A small-molecule ligand and the protein it binds are described below.
Small molecule (SMILES): CC(=O)N[C@@H]1[C@@H](O)[C@H](O)[C@@H](CO)O[C@H]1O

Sequence of chain 1.A:
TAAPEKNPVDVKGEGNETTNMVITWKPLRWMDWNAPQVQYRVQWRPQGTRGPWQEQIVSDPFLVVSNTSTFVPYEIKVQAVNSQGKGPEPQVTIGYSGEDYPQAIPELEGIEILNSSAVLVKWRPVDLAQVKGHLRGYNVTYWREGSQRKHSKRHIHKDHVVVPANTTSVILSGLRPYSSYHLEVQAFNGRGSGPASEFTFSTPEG

Binding-site contacts:
Ligand atom O6 contacts residue SER70 of chain 1.A at 4.3 Å.
Ligand atom O5 contacts residue ASN68 of chain 1.A at 2.3 Å (h-bond).
Ligand atom O6 contacts residue ASN68 of chain 1.A at 4.2 Å.
Ligand atom C8 contacts residue ASN68 of chain 1.A at 4.4 Å.
Ligand atom N2 contacts residue ASN68 of chain 1.A at 3.0 Å (h-bond).
Ligand atom C3 contacts residue ASN68 of chain 1.A at 3.8 Å.
Ligand atom C7 contacts residue ASN68 of chain 1.A at 3.2 Å.
Ligand atom O7 contacts residue ASN68 of chain 1.A at 2.9 Å (h-bond).
Ligand atom C1 contacts residue ASN68 of chain 1.A at 1.5 Å.
Ligand atom C4 contacts residue ASN68 of chain 1.A at 4.2 Å.
Ligand atom C5 contacts residue ASN68 of chain 1.A at 3.7 Å.
Ligand atom C2 contacts residue ASN68 of chain 1.A at 2.5 Å.